Sequence of chain 1.I:
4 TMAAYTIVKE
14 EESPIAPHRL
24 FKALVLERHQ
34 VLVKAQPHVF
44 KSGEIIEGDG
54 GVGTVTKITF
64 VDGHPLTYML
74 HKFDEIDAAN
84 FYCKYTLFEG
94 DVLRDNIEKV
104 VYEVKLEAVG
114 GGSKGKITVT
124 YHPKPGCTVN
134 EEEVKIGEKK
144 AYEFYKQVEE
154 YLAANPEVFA

Sequence of chain 1.Y:
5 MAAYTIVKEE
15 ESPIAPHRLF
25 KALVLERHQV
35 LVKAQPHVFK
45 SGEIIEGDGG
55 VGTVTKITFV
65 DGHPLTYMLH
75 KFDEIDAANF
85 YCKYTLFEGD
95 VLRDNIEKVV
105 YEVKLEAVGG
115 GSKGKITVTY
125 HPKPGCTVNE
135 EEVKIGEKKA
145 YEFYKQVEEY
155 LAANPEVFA

Sequence of chain 1.AA:
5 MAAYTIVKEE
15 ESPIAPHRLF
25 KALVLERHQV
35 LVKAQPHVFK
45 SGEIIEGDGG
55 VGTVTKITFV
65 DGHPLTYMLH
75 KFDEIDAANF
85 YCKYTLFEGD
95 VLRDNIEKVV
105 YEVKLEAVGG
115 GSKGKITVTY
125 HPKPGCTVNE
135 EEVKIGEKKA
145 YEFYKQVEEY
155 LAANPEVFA

The small molecule below binds the protein below.
Small molecule (SMILES): O=S(=O)(O)c1cccc2cccc(Nc3ccccc3)c12

Binding-site contacts:
Ligand atom C3 contacts residue GLY114 of chain 1.AA at 4.0 Å.
Ligand atom O1 contacts residue GLY51 of chain 1.Y at 2.9 Å (h-bond).
Ligand atom O2 contacts residue GLU50 of chain 1.Y at 4.2 Å.
Ligand atom C5 contacts residue HIS21 of chain 1.I at 3.8 Å.
Ligand atom O2 contacts residue GLY51 of chain 1.Y at 3.7 Å.
Ligand atom C3 contacts residue HIS21 of chain 1.I at 4.2 Å.
Ligand atom C13 contacts residue GLY56 of chain 1.Y at 3.8 Å.
Ligand atom C4 contacts residue ALA81 of chain 1.I at 4.2 Å (hydrophobic).
Ligand atom C15 contacts residue ALA81 of chain 1.I at 3.5 Å (hydrophobic).
Ligand atom C14 contacts residue VAL55 of chain 1.Y at 4.1 Å (hydrophobic).
Ligand atom C14 contacts residue GLY56 of chain 1.Y at 4.2 Å.
Ligand atom C16 contacts residue ALA81 of chain 1.I at 3.1 Å (hydrophobic).
Ligand atom C16 contacts residue ALA82 of chain 1.I at 3.2 Å (hydrophobic).
Ligand atom C15 contacts residue ALA82 of chain 1.I at 3.2 Å (hydrophobic).
Ligand atom C7 contacts residue HIS21 of chain 1.I at 4.3 Å.
Ligand atom S contacts residue GLY51 of chain 1.Y at 3.8 Å.
Ligand atom C4 contacts residue HIS21 of chain 1.I at 3.4 Å.
Ligand atom C3 contacts residue GLY113 of chain 1.AA at 3.7 Å.
Ligand atom C13 contacts residue GLY51 of chain 1.Y at 3.2 Å.
Ligand atom C3 contacts residue PHE24 of chain 1.I at 4.3 Å (hydrophobic).
Ligand atom C2 contacts residue GLY114 of chain 1.AA at 4.2 Å.
Ligand atom C3 contacts residue PHE84 of chain 1.I at 3.9 Å (hydrophobic).
Ligand atom C10 contacts residue GLY114 of chain 1.AA at 4.1 Å.
Ligand atom C3 contacts residue ALA81 of chain 1.I at 2.9 Å (hydrophobic).
Ligand atom C4 contacts residue GLY114 of chain 1.AA at 3.9 Å.
Ligand atom C13 contacts residue GLU50 of chain 1.Y at 4.0 Å.
Ligand atom C5 contacts residue GLY114 of chain 1.AA at 4.0 Å.
Ligand atom C2 contacts residue ALA82 of chain 1.I at 4.1 Å (hydrophobic).
Ligand atom C12 contacts residue GLU50 of chain 1.Y at 3.9 Å.
Ligand atom C4 contacts residue GLY113 of chain 1.AA at 4.2 Å.
Ligand atom C2 contacts residue GLY113 of chain 1.AA at 3.8 Å.
Ligand atom C12 contacts residue GLY51 of chain 1.Y at 3.3 Å.
Ligand atom N contacts residue GLY51 of chain 1.Y at 4.3 Å.
Ligand atom C6 contacts residue HIS21 of chain 1.I at 3.3 Å.
Ligand atom C7 contacts residue PHE162 of chain 1.I at 3.9 Å (hydrophobic).
Ligand atom C11 contacts residue ALA81 of chain 1.I at 4.0 Å (hydrophobic).
Ligand atom C1 contacts residue GLY114 of chain 1.AA at 4.2 Å.
Ligand atom C4 contacts residue PHE84 of chain 1.I at 4.2 Å (hydrophobic).
Ligand atom C2 contacts residue ALA81 of chain 1.I at 3.0 Å (hydrophobic).
Ligand atom C1 contacts residue ALA81 of chain 1.I at 4.2 Å (hydrophobic).